A small-molecule ligand and the protein it binds are described below.
Small molecule (SMILES): OC[C@H]1O[C@@H](O)[C@H](O)[C@@H](O)[C@@H]1O

Binding-site contacts:
Ligand atom C3 contacts residue ARG186 of chain 1.A at 4.0 Å.
Ligand atom O6 contacts residue PHE183 of chain 1.A at 4.1 Å.
Ligand atom O3 contacts residue ARG186 of chain 1.A at 4.1 Å.
Ligand atom O4 contacts residue ARG186 of chain 1.A at 3.8 Å.
Ligand atom C3 contacts residue ASP57 of chain 1.A at 3.4 Å.
Ligand atom C5 contacts residue ASP184 of chain 1.A at 4.1 Å.
Ligand atom C1 contacts residue ASP57 of chain 1.A at 3.3 Å.
Ligand atom O3 contacts residue ASP57 of chain 1.A at 4.1 Å.
Ligand atom O1 contacts residue GLN58 of chain 1.A at 3.6 Å.
Ligand atom C6 contacts residue ASP184 of chain 1.A at 3.7 Å.
Ligand atom O2 contacts residue ASP57 of chain 1.A at 2.4 Å (salt-bridge).
Ligand atom O4 contacts residue ASP184 of chain 1.A at 3.3 Å (salt-bridge).
Ligand atom C6 contacts residue ASN182 of chain 1.A at 3.5 Å.
Ligand atom O1 contacts residue ASP57 of chain 1.A at 3.8 Å.
Ligand atom C4 contacts residue ASP184 of chain 1.A at 4.5 Å.
Ligand atom O5 contacts residue ALA59 of chain 1.A at 3.2 Å (h-bond).
Ligand atom C6 contacts residue PHE183 of chain 1.A at 3.6 Å (hydrophobic).
Ligand atom C1 contacts residue GLN58 of chain 1.A at 4.1 Å.
Ligand atom O1 contacts residue ALA59 of chain 1.A at 2.7 Å (h-bond).
Ligand atom O2 contacts residue GLN58 of chain 1.A at 3.8 Å.
Ligand atom C1 contacts residue ALA59 of chain 1.A at 3.1 Å (hydrophobic).
Ligand atom C2 contacts residue ASP57 of chain 1.A at 3.1 Å.
Ligand atom C5 contacts residue PHE183 of chain 1.A at 4.5 Å (hydrophobic).
Ligand atom O6 contacts residue ASN182 of chain 1.A at 3.2 Å (h-bond).
Ligand atom C4 contacts residue ARG186 of chain 1.A at 4.5 Å.
Ligand atom C5 contacts residue ALA59 of chain 1.A at 4.2 Å (hydrophobic).

Sequence of chain 1.A:
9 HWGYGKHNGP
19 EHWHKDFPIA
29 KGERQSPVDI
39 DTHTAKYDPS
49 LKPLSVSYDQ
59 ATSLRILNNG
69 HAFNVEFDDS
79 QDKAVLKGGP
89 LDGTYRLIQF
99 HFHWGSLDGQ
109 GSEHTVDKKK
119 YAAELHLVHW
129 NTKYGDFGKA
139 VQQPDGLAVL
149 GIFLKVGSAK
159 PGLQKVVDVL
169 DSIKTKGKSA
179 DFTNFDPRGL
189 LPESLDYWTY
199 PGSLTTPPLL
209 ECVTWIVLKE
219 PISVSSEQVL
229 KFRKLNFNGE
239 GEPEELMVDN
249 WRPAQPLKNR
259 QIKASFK